This small molecule binds to this protein.
Small molecule (SMILES): Cc1ccc(-c2ncccc2OCc2ccccn2)cc1

Sequence of chain 1.A:
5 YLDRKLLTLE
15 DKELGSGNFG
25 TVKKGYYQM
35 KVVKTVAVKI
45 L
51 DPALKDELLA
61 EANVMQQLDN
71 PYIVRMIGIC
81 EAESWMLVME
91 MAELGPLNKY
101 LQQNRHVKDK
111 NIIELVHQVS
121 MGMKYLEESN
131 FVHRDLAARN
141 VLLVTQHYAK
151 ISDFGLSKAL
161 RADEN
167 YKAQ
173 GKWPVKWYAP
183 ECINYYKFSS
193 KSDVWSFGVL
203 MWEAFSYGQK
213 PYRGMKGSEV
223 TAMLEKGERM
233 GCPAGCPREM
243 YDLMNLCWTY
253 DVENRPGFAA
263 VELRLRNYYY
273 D

Binding-site contacts:
Ligand atom C13 contacts residue ALA92 of chain 1.A at 3.0 Å (hydrophobic).
Ligand atom C17 contacts residue LEU142 of chain 1.A at 3.8 Å (hydrophobic).
Ligand atom C13 contacts residue MET91 of chain 1.A at 4.0 Å (hydrophobic).
Ligand atom C17 contacts residue ALA41 of chain 1.A at 3.7 Å (hydrophobic).
Ligand atom C3 contacts residue VAL26 of chain 1.A at 3.8 Å (hydrophobic).
Ligand atom C11 contacts residue LEU18 of chain 1.A at 3.9 Å (hydrophobic).
Ligand atom C8 contacts residue LEU18 of chain 1.A at 3.9 Å (hydrophobic).
Ligand atom C11 contacts residue GLY95 of chain 1.A at 3.7 Å.
Ligand atom C10 contacts residue GLU93 of chain 1.A at 3.8 Å.
Ligand atom C11 contacts residue ALA92 of chain 1.A at 3.7 Å (hydrophobic).
Ligand atom C18 contacts residue ALA92 of chain 1.A at 3.7 Å (hydrophobic).
Ligand atom C4 contacts residue LEU18 of chain 1.A at 3.8 Å (hydrophobic).
Ligand atom C2 contacts residue VAL26 of chain 1.A at 3.9 Å (hydrophobic).
Ligand atom C6 contacts residue PRO96 of chain 1.A at 3.9 Å (hydrophobic).
Ligand atom C1 contacts residue VAL26 of chain 1.A at 3.8 Å (hydrophobic).
Ligand atom C14 contacts residue ALA41 of chain 1.A at 3.7 Å (hydrophobic).
Ligand atom C18 contacts residue GLU90 of chain 1.A at 3.1 Å.
Ligand atom C17 contacts residue MET89 of chain 1.A at 3.5 Å (hydrophobic).
Ligand atom C16 contacts residue LEU142 of chain 1.A at 3.8 Å (hydrophobic).
Ligand atom N1 contacts residue PRO96 of chain 1.A at 3.8 Å.
Ligand atom N1 contacts residue LEU18 of chain 1.A at 3.7 Å.
Ligand atom N2 contacts residue ALA41 of chain 1.A at 3.7 Å.
Ligand atom C8 contacts residue PRO96 of chain 1.A at 3.9 Å (hydrophobic).
Ligand atom N2 contacts residue LEU142 of chain 1.A at 3.5 Å.
Ligand atom C16 contacts residue ALA41 of chain 1.A at 3.7 Å (hydrophobic).
Ligand atom O contacts residue LEU18 of chain 1.A at 3.9 Å.
Ligand atom C4 contacts residue GLY19 of chain 1.A at 3.7 Å.
Ligand atom C15 contacts residue LEU142 of chain 1.A at 3.7 Å (hydrophobic).
Ligand atom C11 contacts residue GLU93 of chain 1.A at 3.9 Å.
Ligand atom N2 contacts residue GLU90 of chain 1.A at 3.8 Å.
Ligand atom C17 contacts residue GLU90 of chain 1.A at 3.9 Å.
Ligand atom C3 contacts residue GLY19 of chain 1.A at 3.7 Å.
Ligand atom N2 contacts residue ALA92 of chain 1.A at 3.0 Å (h-bond).
Ligand atom C18 contacts residue ALA41 of chain 1.A at 3.7 Å (hydrophobic).
Ligand atom C14 contacts residue LEU142 of chain 1.A at 3.5 Å (hydrophobic).
Ligand atom C16 contacts residue MET89 of chain 1.A at 3.5 Å (hydrophobic).
Ligand atom C15 contacts residue ALA41 of chain 1.A at 3.7 Å (hydrophobic).
Ligand atom C12 contacts residue LEU18 of chain 1.A at 3.9 Å (hydrophobic).
Ligand atom C18 contacts residue LEU142 of chain 1.A at 3.6 Å (hydrophobic).
Ligand atom C10 contacts residue GLY95 of chain 1.A at 3.8 Å.